A small-molecule ligand and the protein it binds are described below.
Small molecule (SMILES): CC(=O)N[C@H]1[C@H](O[C@H]2[C@H](O)[C@@H](NC(C)=O)CO[C@@H]2CO)O[C@H](CO)[C@@H](O)[C@@H]1O

Sequence of chain 26.B:
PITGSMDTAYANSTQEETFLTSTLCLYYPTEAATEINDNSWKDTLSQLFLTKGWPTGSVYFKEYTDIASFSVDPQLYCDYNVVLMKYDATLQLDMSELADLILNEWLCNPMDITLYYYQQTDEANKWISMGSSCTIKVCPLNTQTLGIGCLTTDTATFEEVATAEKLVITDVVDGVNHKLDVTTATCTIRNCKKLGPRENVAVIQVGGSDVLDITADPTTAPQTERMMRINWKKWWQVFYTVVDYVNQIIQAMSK

Binding-site contacts:
Ligand atom C5 contacts residue ASN12 of chain 26.B at 4.1 Å.
Ligand atom C1 contacts residue ASN12 of chain 26.B at 2.2 Å.
Ligand atom N2 contacts residue ASN12 of chain 26.B at 3.8 Å.
Ligand atom O7 contacts residue ASN12 of chain 26.B at 3.7 Å.
Ligand atom C2 contacts residue ASN12 of chain 26.B at 3.2 Å.
Ligand atom C7 contacts residue ASN12 of chain 26.B at 3.9 Å.
Ligand atom O5 contacts residue ASN12 of chain 26.B at 2.7 Å (h-bond).